Binding-site contacts:
Ligand atom OE1 contacts residue HIS163 of chain 1.A at 2.9 Å (h-bond).
Ligand atom OE1 contacts residue SER144 of chain 1.A at 3.6 Å (h-bond).
Ligand atom ND2 contacts residue GLN192 of chain 1.A at 3.3 Å (h-bond).
Ligand atom CD contacts residue SER144 of chain 1.A at 3.5 Å.
Ligand atom C contacts residue HIS41 of chain 1.A at 3.6 Å.
Ligand atom NE2 contacts residue LEU141 of chain 1.A at 3.1 Å.
Ligand atom O contacts residue ASN142 of chain 1.A at 3.9 Å.
Ligand atom NE2 contacts residue PHE140 of chain 1.A at 2.8 Å (h-bond).
Ligand atom C contacts residue CYS145 of chain 1.A at 1.8 Å (hydrophobic).
Ligand atom OG contacts residue MET49 of chain 1.A at 3.7 Å.
Ligand atom CA contacts residue CYS145 of chain 1.A at 2.7 Å (hydrophobic).
Ligand atom O contacts residue GLY143 of chain 1.A at 2.8 Å (h-bond).
Ligand atom OE1 contacts residue GLU166 of chain 1.A at 3.4 Å.
Ligand atom ND2 contacts residue THR190 of chain 1.A at 2.4 Å (h-bond).
Ligand atom C contacts residue HIS41 of chain 1.A at 3.8 Å.
Ligand atom ND2 contacts residue ALA191 of chain 1.A at 3.0 Å.
Ligand atom CG contacts residue ALA191 of chain 1.A at 3.8 Å (hydrophobic).
Ligand atom O contacts residue SER144 of chain 1.A at 3.5 Å (h-bond).
Ligand atom N contacts residue GLU166 of chain 1.A at 3.1 Å (salt-bridge).
Ligand atom N contacts residue PRO168 of chain 1.A at 3.6 Å.
Ligand atom O contacts residue CYS145 of chain 1.A at 2.6 Å (h-bond).
Ligand atom N contacts residue CYS145 of chain 1.A at 3.3 Å (h-bond).
Ligand atom NE2 contacts residue SER144 of chain 1.A at 3.5 Å (h-bond).
Ligand atom CB contacts residue GLU166 of chain 1.A at 3.6 Å.
Ligand atom CB contacts residue CYS145 of chain 1.A at 2.9 Å (hydrophobic).
Ligand atom CG contacts residue ASN142 of chain 1.A at 3.5 Å.
Ligand atom OE1 contacts residue PHE140 of chain 1.A at 3.8 Å.
Ligand atom CG contacts residue THR190 of chain 1.A at 3.7 Å.
Ligand atom O contacts residue HIS41 of chain 1.A at 3.8 Å.
Ligand atom NE2 contacts residue ASN142 of chain 1.A at 3.4 Å (h-bond).
Ligand atom CB contacts residue MET49 of chain 1.A at 3.5 Å (hydrophobic).
Ligand atom N contacts residue HIS41 of chain 1.A at 3.6 Å.
Ligand atom CA contacts residue GLU166 of chain 1.A at 3.7 Å.
Ligand atom CD contacts residue HIS163 of chain 1.A at 3.9 Å.
Ligand atom CA contacts residue GLU166 of chain 1.A at 3.9 Å.
Ligand atom O contacts residue GLU166 of chain 1.A at 3.2 Å (salt-bridge).
Ligand atom N contacts residue HIS164 of chain 1.A at 3.8 Å.
Ligand atom CD contacts residue PHE140 of chain 1.A at 3.9 Å (hydrophobic).
Ligand atom O contacts residue MET165 of chain 1.A at 3.6 Å.
Ligand atom C contacts residue GLU166 of chain 1.A at 3.6 Å.

The small molecule below binds the protein below.
Small molecule (SMILES): CC(=O)N[C@@H](CC(N)=O)C(=O)N[C@@H](CO)C(=O)N[C@@H](Cc1ccccc1)C(=O)N[C@@H](CO)C(=O)N[C@H](CO)CCC(N)=O

Sequence of chain 1.A:
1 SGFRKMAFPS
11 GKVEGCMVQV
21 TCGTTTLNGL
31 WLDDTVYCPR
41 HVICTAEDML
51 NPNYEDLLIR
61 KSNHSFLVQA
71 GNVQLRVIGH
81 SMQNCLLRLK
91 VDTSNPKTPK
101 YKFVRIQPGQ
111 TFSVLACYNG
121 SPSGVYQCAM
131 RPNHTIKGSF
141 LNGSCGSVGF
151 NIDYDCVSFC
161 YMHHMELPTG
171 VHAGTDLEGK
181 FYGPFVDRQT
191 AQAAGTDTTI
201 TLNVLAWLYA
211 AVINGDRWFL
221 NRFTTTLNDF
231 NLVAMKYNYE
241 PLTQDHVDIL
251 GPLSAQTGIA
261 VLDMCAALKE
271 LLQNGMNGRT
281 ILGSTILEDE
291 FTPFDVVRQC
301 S